A protein and the small-molecule ligand that binds it are described below.
Small molecule (SMILES): CC(=O)N[C@H]1[C@H](O[C@H]2[C@H](O)[C@@H](NC(C)=O)CO[C@@H]2CO)O[C@H](CO)[C@@H](O[C@@H]2O[C@H](CO[C@H]3O[C@H](CO)[C@@H](O)[C@H](O[C@H]4O[C@H](CO)[C@@H](O)[C@H](O)[C@@H]4O)[C@@H]3O)[C@@H](O)[C@H](O[C@H]3O[C@H](CO)[C@@H](O)[C@H](O)[C@@H]3O[C@H]3O[C@H](CO)[C@@H](O)[C@H](O)[C@@H]3O)[C@@H]2O)[C@@H]1O

Sequence of chain 1.A:
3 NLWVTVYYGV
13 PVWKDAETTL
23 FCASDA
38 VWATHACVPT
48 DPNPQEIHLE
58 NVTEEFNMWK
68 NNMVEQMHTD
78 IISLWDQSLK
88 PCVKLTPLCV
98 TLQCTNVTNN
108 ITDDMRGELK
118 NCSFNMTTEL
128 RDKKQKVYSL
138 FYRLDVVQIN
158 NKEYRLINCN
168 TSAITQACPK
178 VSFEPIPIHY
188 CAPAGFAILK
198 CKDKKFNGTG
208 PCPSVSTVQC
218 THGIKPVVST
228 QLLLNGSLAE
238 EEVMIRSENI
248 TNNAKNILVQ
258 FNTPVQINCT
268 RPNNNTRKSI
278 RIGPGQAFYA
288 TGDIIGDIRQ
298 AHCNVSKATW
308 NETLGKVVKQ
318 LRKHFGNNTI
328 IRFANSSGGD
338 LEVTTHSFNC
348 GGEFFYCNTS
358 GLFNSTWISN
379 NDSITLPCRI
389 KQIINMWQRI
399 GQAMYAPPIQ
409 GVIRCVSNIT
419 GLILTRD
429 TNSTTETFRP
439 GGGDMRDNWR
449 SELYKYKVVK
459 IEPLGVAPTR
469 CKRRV

Binding-site contacts:
Ligand atom C2 contacts residue ASN232 of chain 1.A at 2.4 Å.
Ligand atom C7 contacts residue SER415 of chain 1.A at 3.9 Å.
Ligand atom O7 contacts residue ASN346 of chain 1.A at 4.3 Å.
Ligand atom C1 contacts residue ASN232 of chain 1.A at 1.6 Å.
Ligand atom O6 contacts residue LYS222 of chain 1.A at 3.9 Å.
Ligand atom C1 contacts residue VAL414 of chain 1.A at 4.1 Å (hydrophobic).
Ligand atom C3 contacts residue VAL414 of chain 1.A at 3.5 Å (hydrophobic).
Ligand atom O5 contacts residue LYS222 of chain 1.A at 4.2 Å.
Ligand atom C2 contacts residue VAL414 of chain 1.A at 4.0 Å (hydrophobic).
Ligand atom C4 contacts residue VAL414 of chain 1.A at 4.1 Å (hydrophobic).
Ligand atom C8 contacts residue SER415 of chain 1.A at 3.7 Å.
Ligand atom C5 contacts residue NAG1 of chain 1.BA at 3.2 Å.
Ligand atom O7 contacts residue ASN232 of chain 1.A at 4.1 Å.
Ligand atom C8 contacts residue ASN346 of chain 1.A at 4.3 Å.
Ligand atom O3 contacts residue VAL414 of chain 1.A at 4.5 Å.
Ligand atom C8 contacts residue LEU231 of chain 1.A at 3.8 Å (hydrophobic).
Ligand atom C1 contacts residue SER415 of chain 1.A at 3.9 Å.
Ligand atom N2 contacts residue SER415 of chain 1.A at 3.1 Å.
Ligand atom C1 contacts residue NAG1 of chain 1.BA at 3.7 Å.
Ligand atom C2 contacts residue SER415 of chain 1.A at 4.0 Å.
Ligand atom N2 contacts residue ASN232 of chain 1.A at 2.9 Å (h-bond).
Ligand atom C6 contacts residue NAG1 of chain 1.BA at 3.5 Å.
Ligand atom N2 contacts residue VAL414 of chain 1.A at 3.9 Å.
Ligand atom C7 contacts residue ASN232 of chain 1.A at 3.6 Å.
Ligand atom C3 contacts residue ASN232 of chain 1.A at 3.8 Å.
Ligand atom C5 contacts residue VAL414 of chain 1.A at 4.1 Å (hydrophobic).
Ligand atom O4 contacts residue VAL414 of chain 1.A at 4.0 Å.
Ligand atom C4 contacts residue ASN232 of chain 1.A at 4.3 Å.
Ligand atom C8 contacts residue ASN232 of chain 1.A at 4.4 Å.
Ligand atom O5 contacts residue NAG1 of chain 1.BA at 3.3 Å.
Ligand atom O5 contacts residue ASN232 of chain 1.A at 2.5 Å (h-bond).
Ligand atom C5 contacts residue ASN232 of chain 1.A at 3.8 Å.
Ligand atom O7 contacts residue VAL414 of chain 1.A at 4.4 Å.